Binding-site contacts:
Ligand atom C2 contacts residue TYR277 of chain 1.C at 4.0 Å (hydrophobic).
Ligand atom C3 contacts residue ASN128 of chain 1.C at 3.8 Å.
Ligand atom O2 contacts residue TYR277 of chain 1.C at 4.2 Å.
Ligand atom O4 contacts residue ILE253 of chain 1.C at 4.2 Å.
Ligand atom O5 contacts residue GLU252 of chain 1.C at 3.7 Å.
Ligand atom C8 contacts residue ASN128 of chain 1.C at 4.0 Å.
Ligand atom N2 contacts residue ILE253 of chain 1.C at 3.6 Å.
Ligand atom C1 contacts residue GLU252 of chain 1.C at 3.3 Å.
Ligand atom O7 contacts residue ASN128 of chain 1.C at 4.4 Å.
Ligand atom C8 contacts residue ILE253 of chain 1.C at 4.5 Å (hydrophobic).
Ligand atom C5 contacts residue GLU252 of chain 1.C at 4.2 Å.
Ligand atom C3 contacts residue TYR277 of chain 1.C at 4.2 Å (hydrophobic).
Ligand atom N2 contacts residue TYR277 of chain 1.C at 3.9 Å.
Ligand atom C6 contacts residue TYR277 of chain 1.C at 3.9 Å (hydrophobic).
Ligand atom C5 contacts residue TYR277 of chain 1.C at 4.3 Å (hydrophobic).
Ligand atom O3 contacts residue TYR277 of chain 1.C at 3.3 Å.
Ligand atom C1 contacts residue ASN128 of chain 1.C at 1.4 Å.
Ligand atom N2 contacts residue ASN128 of chain 1.C at 2.8 Å (h-bond).
Ligand atom C2 contacts residue ASN128 of chain 1.C at 2.6 Å.
Ligand atom C5 contacts residue ASN128 of chain 1.C at 3.6 Å.
Ligand atom C4 contacts residue ASN128 of chain 1.C at 4.3 Å.
Ligand atom C2 contacts residue ILE253 of chain 1.C at 4.3 Å (hydrophobic).
Ligand atom C7 contacts residue ASN128 of chain 1.C at 3.6 Å.
Ligand atom C5 contacts residue ILE253 of chain 1.C at 4.3 Å (hydrophobic).
Ligand atom O5 contacts residue ASN128 of chain 1.C at 2.4 Å (h-bond).

Sequence of chain 1.C:
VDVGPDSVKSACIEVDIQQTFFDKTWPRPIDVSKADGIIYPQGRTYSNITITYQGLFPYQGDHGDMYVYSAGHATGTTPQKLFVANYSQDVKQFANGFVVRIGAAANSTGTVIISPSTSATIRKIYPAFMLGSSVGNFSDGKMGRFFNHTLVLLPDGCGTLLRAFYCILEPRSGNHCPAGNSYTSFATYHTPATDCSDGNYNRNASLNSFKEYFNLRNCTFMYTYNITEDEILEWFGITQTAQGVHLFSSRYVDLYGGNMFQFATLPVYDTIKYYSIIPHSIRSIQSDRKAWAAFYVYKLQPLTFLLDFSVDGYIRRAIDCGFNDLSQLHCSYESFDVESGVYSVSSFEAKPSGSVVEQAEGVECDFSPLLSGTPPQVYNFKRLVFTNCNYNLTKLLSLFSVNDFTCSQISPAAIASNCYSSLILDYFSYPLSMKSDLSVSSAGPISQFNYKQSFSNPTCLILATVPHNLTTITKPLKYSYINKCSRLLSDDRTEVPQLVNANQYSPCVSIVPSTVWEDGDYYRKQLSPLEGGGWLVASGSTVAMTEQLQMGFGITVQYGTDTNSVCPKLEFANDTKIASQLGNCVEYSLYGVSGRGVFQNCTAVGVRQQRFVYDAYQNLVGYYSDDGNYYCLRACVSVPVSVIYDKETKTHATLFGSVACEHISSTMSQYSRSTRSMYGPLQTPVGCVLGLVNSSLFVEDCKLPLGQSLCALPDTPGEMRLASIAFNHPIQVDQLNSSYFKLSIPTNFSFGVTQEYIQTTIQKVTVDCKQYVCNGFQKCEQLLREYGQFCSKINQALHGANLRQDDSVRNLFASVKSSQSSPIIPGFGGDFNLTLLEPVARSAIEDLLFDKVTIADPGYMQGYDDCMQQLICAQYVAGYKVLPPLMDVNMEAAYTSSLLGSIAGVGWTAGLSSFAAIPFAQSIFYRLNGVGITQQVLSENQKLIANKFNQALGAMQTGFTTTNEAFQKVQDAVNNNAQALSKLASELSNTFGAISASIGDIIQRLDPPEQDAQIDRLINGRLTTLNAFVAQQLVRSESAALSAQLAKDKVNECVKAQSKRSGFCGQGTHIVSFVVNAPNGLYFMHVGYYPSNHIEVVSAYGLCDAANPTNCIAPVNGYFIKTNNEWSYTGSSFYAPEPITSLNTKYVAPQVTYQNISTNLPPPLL

This small molecule binds to this protein.
Small molecule (SMILES): CC(=O)N[C@H]1[C@H](O[C@H]2[C@H](O)[C@@H](NC(C)=O)CO[C@@H]2CO)O[C@H](CO)[C@@H](O[C@@H]2O[C@H](CO[C@H]3O[C@H](CO)[C@@H](O)[C@H](O)[C@@H]3O)[C@@H](O)[C@H](O[C@H]3O[C@H](CO)[C@@H](O)[C@H](O)[C@@H]3O)[C@@H]2O)[C@@H]1O